Binding-site contacts:
Ligand atom C22 contacts residue HIS231 of chain 1.A at 3.6 Å.
Ligand atom O8 contacts residue TYR157 of chain 1.A at 3.8 Å.
Ligand atom O15 contacts residue GLU143 of chain 1.A at 2.6 Å (salt-bridge).
Ligand atom C9 contacts residue TYR157 of chain 1.A at 3.8 Å (hydrophobic).
Ligand atom C17 contacts residue GLU143 of chain 1.A at 3.6 Å.
Ligand atom C26 contacts residue ASN112 of chain 1.A at 3.8 Å.
Ligand atom C7 contacts residue TYR157 of chain 1.A at 3.7 Å (hydrophobic).
Ligand atom N11 contacts residue PHE114 of chain 1.A at 3.6 Å.
Ligand atom O14 contacts residue HIS231 of chain 1.A at 2.8 Å (h-bond).
Ligand atom O15 contacts residue HIS146 of chain 1.A at 3.3 Å.
Ligand atom O15 contacts residue ALA113 of chain 1.A at 3.4 Å (h-bond).
Ligand atom C5 contacts residue TRP115 of chain 1.A at 3.8 Å (hydrophobic).
Ligand atom P13 contacts residue ALA113 of chain 1.A at 3.4 Å.
Ligand atom O14 contacts residue GLU166 of chain 1.A at 3.0 Å (salt-bridge).
Ligand atom N16 contacts residue GLU143 of chain 1.A at 3.3 Å (salt-bridge).
Ligand atom C25 contacts residue ASN112 of chain 1.A at 3.8 Å.
Ligand atom O23 contacts residue ARG203 of chain 1.A at 2.9 Å (salt-bridge).
Ligand atom O14 contacts residue TYR157 of chain 1.A at 3.5 Å (h-bond).
Ligand atom N24 contacts residue HIS231 of chain 1.A at 3.6 Å.
Ligand atom C4 contacts residue TRP115 of chain 1.A at 3.6 Å (hydrophobic).
Ligand atom P13 contacts residue GLU143 of chain 1.A at 3.8 Å.
Ligand atom C21 contacts residue LEU202 of chain 1.A at 3.8 Å (hydrophobic).
Ligand atom C12 contacts residue ALA113 of chain 1.A at 3.3 Å (hydrophobic).
Ligand atom O15 contacts residue ZN1 of chain 1.B at 3.1 Å.
Ligand atom C18 contacts residue GLU143 of chain 1.A at 3.4 Å.
Ligand atom N16 contacts residue ASN112 of chain 1.A at 3.2 Å (h-bond).
Ligand atom N16 contacts residue ALA113 of chain 1.A at 2.8 Å (h-bond).
Ligand atom C20 contacts residue ARG203 of chain 1.A at 3.7 Å.
Ligand atom O14 contacts residue ZN1 of chain 1.B at 2.0 Å.
Ligand atom C3 contacts residue ASN116 of chain 1.A at 3.6 Å.
Ligand atom N24 contacts residue ASN112 of chain 1.A at 3.0 Å (h-bond).
Ligand atom C25 contacts residue HIS231 of chain 1.A at 3.6 Å.
Ligand atom O23 contacts residue HIS231 of chain 1.A at 3.2 Å.
Ligand atom C3 contacts residue TRP115 of chain 1.A at 3.7 Å (hydrophobic).
Ligand atom O14 contacts residue HIS142 of chain 1.A at 3.3 Å (h-bond).
Ligand atom C21 contacts residue VAL139 of chain 1.A at 3.7 Å (hydrophobic).
Ligand atom O14 contacts residue HIS146 of chain 1.A at 3.6 Å.
Ligand atom O15 contacts residue PHE114 of chain 1.A at 3.8 Å.
Ligand atom P13 contacts residue ZN1 of chain 1.B at 3.0 Å.
Ligand atom C19 contacts residue LEU202 of chain 1.A at 3.6 Å (hydrophobic).

Sequence of chain 1.A:
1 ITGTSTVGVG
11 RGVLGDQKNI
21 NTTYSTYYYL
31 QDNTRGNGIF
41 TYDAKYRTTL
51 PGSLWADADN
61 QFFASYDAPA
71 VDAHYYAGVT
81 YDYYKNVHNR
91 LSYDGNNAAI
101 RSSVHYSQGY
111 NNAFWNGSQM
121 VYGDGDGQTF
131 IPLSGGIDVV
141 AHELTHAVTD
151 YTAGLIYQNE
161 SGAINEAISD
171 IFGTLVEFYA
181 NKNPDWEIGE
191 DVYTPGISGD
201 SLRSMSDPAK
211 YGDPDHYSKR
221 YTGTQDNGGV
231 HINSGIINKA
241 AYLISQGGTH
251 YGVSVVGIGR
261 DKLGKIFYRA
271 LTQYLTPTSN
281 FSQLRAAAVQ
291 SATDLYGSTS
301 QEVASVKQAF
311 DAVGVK

A protein and the small-molecule ligand that binds it are described below.
Small molecule (SMILES): CC(C)C[C@H](NP(=O)(O)CNC(=O)OCc1ccccc1)C(=O)NCCC(C)(C)C